Binding-site contacts:
Ligand atom N2 contacts residue CYS416 of chain 1.B at 3.7 Å.
Ligand atom N1 contacts residue ALA278 of chain 1.B at 3.7 Å.
Ligand atom C3 contacts residue HEM1 of chain 1.E at 2.9 Å.
Ligand atom C3 contacts residue LEU347 of chain 1.B at 4.3 Å (hydrophobic).
Ligand atom C19 contacts residue PHE457 of chain 1.B at 4.3 Å (hydrophobic).
Ligand atom C5 contacts residue THR282 of chain 1.B at 3.1 Å.
Ligand atom N2 contacts residue THR282 of chain 1.B at 4.4 Å.
Ligand atom C19 contacts residue ILE94 of chain 1.B at 4.4 Å (hydrophobic).
Ligand atom C19 contacts residue PHE277 of chain 1.B at 4.2 Å (hydrophobic).
Ligand atom N1 contacts residue HEM1 of chain 1.E at 2.5 Å.
Ligand atom N2 contacts residue ALA278 of chain 1.B at 3.9 Å.
Ligand atom C3 contacts residue ALA278 of chain 1.B at 3.8 Å (hydrophobic).
Ligand atom N1 contacts residue THR282 of chain 1.B at 3.0 Å (h-bond).
Ligand atom C5 contacts residue HEM1 of chain 1.E at 3.7 Å.
Ligand atom C19 contacts residue ALA278 of chain 1.B at 4.2 Å (hydrophobic).
Ligand atom C4 contacts residue ALA278 of chain 1.B at 3.6 Å (hydrophobic).
Ligand atom N1 contacts residue CYS416 of chain 1.B at 4.3 Å.
Ligand atom C4 contacts residue HEM1 of chain 1.E at 3.9 Å.
Ligand atom N2 contacts residue HEM1 of chain 1.E at 1.7 Å.
Ligand atom C5 contacts residue ALA278 of chain 1.B at 3.6 Å (hydrophobic).
Ligand atom C4 contacts residue THR282 of chain 1.B at 4.2 Å.

A protein and the small-molecule ligand that binds it are described below.
Small molecule (SMILES): Cc1cn[nH]c1

Sequence of chain 1.B:
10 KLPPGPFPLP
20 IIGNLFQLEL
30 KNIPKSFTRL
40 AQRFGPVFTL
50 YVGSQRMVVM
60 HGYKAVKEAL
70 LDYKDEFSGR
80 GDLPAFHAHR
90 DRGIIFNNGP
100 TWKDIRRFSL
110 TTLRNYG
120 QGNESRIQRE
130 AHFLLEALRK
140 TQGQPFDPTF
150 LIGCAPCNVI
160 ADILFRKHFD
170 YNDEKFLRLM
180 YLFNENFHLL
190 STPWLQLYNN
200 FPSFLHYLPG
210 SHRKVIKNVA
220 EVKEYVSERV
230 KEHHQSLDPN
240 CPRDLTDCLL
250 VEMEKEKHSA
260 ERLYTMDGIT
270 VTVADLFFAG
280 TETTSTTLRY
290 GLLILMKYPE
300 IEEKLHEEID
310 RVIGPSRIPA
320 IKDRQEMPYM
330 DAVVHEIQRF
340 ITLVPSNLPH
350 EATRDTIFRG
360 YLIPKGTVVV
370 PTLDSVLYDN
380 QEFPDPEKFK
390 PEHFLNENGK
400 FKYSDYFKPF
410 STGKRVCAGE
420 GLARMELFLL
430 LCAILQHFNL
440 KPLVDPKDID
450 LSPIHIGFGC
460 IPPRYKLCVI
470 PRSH